The protein below binds the small molecule below.
Small molecule (SMILES): CC(=O)N[C@@H]1[C@@H](O)[C@H](O)[C@@H](CO)O[C@H]1O

Binding-site contacts:
Ligand atom O7 contacts residue ASN105 of chain 1.H at 3.4 Å (h-bond).
Ligand atom O5 contacts residue ASN105 of chain 1.H at 2.5 Å (h-bond).
Ligand atom C5 contacts residue ASN105 of chain 1.H at 3.7 Å.
Ligand atom C1 contacts residue ASN105 of chain 1.H at 1.4 Å.
Ligand atom C3 contacts residue ASN105 of chain 1.H at 3.6 Å.
Ligand atom C2 contacts residue ASN105 of chain 1.H at 2.3 Å.
Ligand atom C6 contacts residue ASN105 of chain 1.H at 4.4 Å.
Ligand atom C8 contacts residue ASN105 of chain 1.H at 4.3 Å.
Ligand atom C7 contacts residue ASN105 of chain 1.H at 3.2 Å.
Ligand atom C4 contacts residue ASN105 of chain 1.H at 4.1 Å.
Ligand atom N2 contacts residue ASN105 of chain 1.H at 2.7 Å (h-bond).

Sequence of chain 1.H:
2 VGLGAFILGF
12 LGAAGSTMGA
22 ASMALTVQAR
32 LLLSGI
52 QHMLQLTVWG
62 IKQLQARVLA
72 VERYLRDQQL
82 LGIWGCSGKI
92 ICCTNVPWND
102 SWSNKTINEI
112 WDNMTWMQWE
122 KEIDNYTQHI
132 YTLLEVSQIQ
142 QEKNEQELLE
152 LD